Sequence of chain 2.A:
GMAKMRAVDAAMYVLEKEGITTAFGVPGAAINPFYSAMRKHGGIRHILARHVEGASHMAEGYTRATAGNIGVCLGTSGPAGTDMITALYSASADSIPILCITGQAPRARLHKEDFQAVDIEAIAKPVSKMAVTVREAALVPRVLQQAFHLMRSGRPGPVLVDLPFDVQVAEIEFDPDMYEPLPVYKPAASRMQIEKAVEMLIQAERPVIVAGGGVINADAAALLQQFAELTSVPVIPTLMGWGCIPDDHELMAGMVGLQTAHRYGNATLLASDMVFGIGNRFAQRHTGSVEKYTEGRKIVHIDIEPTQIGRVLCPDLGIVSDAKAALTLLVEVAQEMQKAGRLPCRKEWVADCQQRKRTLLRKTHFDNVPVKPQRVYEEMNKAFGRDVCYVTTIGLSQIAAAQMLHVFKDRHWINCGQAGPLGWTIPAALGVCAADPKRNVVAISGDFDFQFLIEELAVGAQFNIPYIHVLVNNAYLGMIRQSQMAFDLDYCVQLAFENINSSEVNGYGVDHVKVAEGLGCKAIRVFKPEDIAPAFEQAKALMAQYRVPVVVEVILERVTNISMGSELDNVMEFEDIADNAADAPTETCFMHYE

This protein binds this small molecule.
Small molecule (SMILES): COC1=C(OC)C(=O)C(C)=CC1=O

Binding-site contacts:
Ligand atom C4 contacts residue GLN354 of chain 2.A at 4.0 Å.
Ligand atom CM3 contacts residue GLU250 of chain 2.A at 4.4 Å.
Ligand atom C1 contacts residue CYS589 of chain 2.A at 3.5 Å (hydrophobic).
Ligand atom CM5 contacts residue ARG358 of chain 2.A at 3.9 Å.
Ligand atom C6 contacts residue CYS589 of chain 2.A at 2.6 Å (hydrophobic).
Ligand atom O3 contacts residue GLN354 of chain 2.A at 3.4 Å (h-bond).
Ligand atom CM5 contacts residue CYS589 of chain 2.A at 3.5 Å (hydrophobic).
Ligand atom CM3 contacts residue GLN354 of chain 2.A at 3.3 Å.
Ligand atom C5 contacts residue GLN354 of chain 2.A at 4.5 Å.
Ligand atom CM5 contacts residue GLN354 of chain 2.A at 3.3 Å.
Ligand atom O1 contacts residue CYS589 of chain 2.A at 3.0 Å (h-bond).
Ligand atom CM5 contacts residue LYS357 of chain 2.A at 4.2 Å.
Ligand atom O3 contacts residue GLU250 of chain 2.A at 4.0 Å.
Ligand atom C3 contacts residue GLN354 of chain 2.A at 4.2 Å.
Ligand atom C5 contacts residue CYS589 of chain 2.A at 3.5 Å (hydrophobic).
Ligand atom O4 contacts residue GLN354 of chain 2.A at 3.1 Å.